Sequence of chain 1.A:
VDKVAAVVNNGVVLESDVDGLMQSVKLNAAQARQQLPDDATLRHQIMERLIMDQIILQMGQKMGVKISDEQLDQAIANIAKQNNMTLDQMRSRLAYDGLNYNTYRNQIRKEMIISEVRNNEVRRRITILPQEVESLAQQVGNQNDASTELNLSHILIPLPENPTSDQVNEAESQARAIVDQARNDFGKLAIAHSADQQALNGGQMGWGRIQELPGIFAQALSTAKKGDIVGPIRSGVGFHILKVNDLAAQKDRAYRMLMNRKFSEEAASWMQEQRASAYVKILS

Binding-site contacts:
Ligand atom CE1 contacts residue SER241 of chain 1.A at 3.2 Å.
Ligand atom CE2 contacts residue GLY214 of chain 1.A at 3.7 Å.
Ligand atom CZ3 contacts residue HIS158 of chain 1.B at 3.4 Å.
Ligand atom CZ contacts residue GLY214 of chain 1.A at 3.2 Å.
Ligand atom ND2 contacts residue ARG215 of chain 1.A at 3.4 Å (salt-bridge).
Ligand atom CB contacts residue GLU218 of chain 1.A at 3.7 Å.
Ligand atom CD1 contacts residue SER241 of chain 1.A at 3.6 Å.
Ligand atom CE2 contacts residue LEU219 of chain 1.A at 3.5 Å (hydrophobic).
Ligand atom CG2 contacts residue VAL243 of chain 1.B at 3.5 Å (hydrophobic).
Ligand atom CZ contacts residue HIS246 of chain 1.A at 3.7 Å.
Ligand atom CD1 contacts residue LEU160 of chain 1.B at 3.7 Å (hydrophobic).
Ligand atom CZ contacts residue LEU219 of chain 1.A at 3.2 Å (hydrophobic).
Ligand atom CG contacts residue GLN204 of chain 1.B at 3.6 Å.
Ligand atom CG2 contacts residue SER241 of chain 1.B at 3.3 Å.
Ligand atom CH2 contacts residue HIS158 of chain 1.B at 3.8 Å.
Ligand atom N contacts residue GLU218 of chain 1.A at 3.4 Å (salt-bridge).
Ligand atom CE1 contacts residue TRP213 of chain 1.A at 3.8 Å (hydrophobic).
Ligand atom CE1 contacts residue LEU156 of chain 1.A at 3.4 Å (hydrophobic).
Ligand atom CZ contacts residue MET211 of chain 1.A at 3.6 Å (hydrophobic).
Ligand atom O contacts residue VAL243 of chain 1.A at 3.2 Å.
Ligand atom NZ contacts residue MET211 of chain 1.A at 3.8 Å.
Ligand atom CE1 contacts residue GLY214 of chain 1.A at 3.4 Å.
Ligand atom OD1 contacts residue MET211 of chain 1.B at 3.6 Å.
Ligand atom ND2 contacts residue GLY214 of chain 1.A at 3.6 Å.
Ligand atom CD1 contacts residue GLY212 of chain 1.A at 3.2 Å.
Ligand atom CB contacts residue TRP213 of chain 1.A at 3.0 Å (hydrophobic).
Ligand atom OD2 contacts residue GLN204 of chain 1.B at 3.1 Å (h-bond).
Ligand atom ND2 contacts residue GLU153 of chain 1.A at 3.2 Å (salt-bridge).
Ligand atom CE2 contacts residue ARG215 of chain 1.A at 3.6 Å.
Ligand atom CG contacts residue ARG215 of chain 1.A at 3.6 Å.
Ligand atom CE2 contacts residue PRO220 of chain 1.A at 3.7 Å (hydrophobic).
Ligand atom CZ contacts residue ARG215 of chain 1.A at 3.8 Å.
Ligand atom CA contacts residue GLU218 of chain 1.A at 3.8 Å.
Ligand atom CD1 contacts residue GLU218 of chain 1.B at 3.5 Å.
Ligand atom NE1 contacts residue LEU219 of chain 1.B at 3.6 Å.
Ligand atom OD1 contacts residue ARG215 of chain 1.A at 3.4 Å (salt-bridge).
Ligand atom CE1 contacts residue GLY212 of chain 1.A at 3.3 Å.
Ligand atom CE2 contacts residue MET211 of chain 1.A at 3.8 Å (hydrophobic).
Ligand atom CE1 contacts residue LEU154 of chain 1.A at 3.6 Å (hydrophobic).
Ligand atom CD1 contacts residue TRP213 of chain 1.A at 3.5 Å (hydrophobic).

Sequence of chain 1.B:
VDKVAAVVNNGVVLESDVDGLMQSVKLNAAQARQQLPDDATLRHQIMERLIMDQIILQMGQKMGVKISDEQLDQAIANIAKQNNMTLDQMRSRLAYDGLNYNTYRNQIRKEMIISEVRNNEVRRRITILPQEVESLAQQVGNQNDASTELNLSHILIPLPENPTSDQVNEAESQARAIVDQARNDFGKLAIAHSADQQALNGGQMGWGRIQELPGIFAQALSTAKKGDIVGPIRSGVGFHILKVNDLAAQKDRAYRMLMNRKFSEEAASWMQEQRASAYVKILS

This small molecule binds to this protein.
Small molecule (SMILES): CC[C@H](C)[C@H](NC(=O)[C@H](CC(=O)O)NC(=O)[C@H](CC1=c2ccccc2=NC1)NC(=O)[C@H](Cc1ccccc1)NC(=O)[C@H](CCCCN)NC(=O)[C@H](CC(C)C)NC(=O)[C@@H](NC(=O)[C@H](Cc1ccccc1)NC(=O)[C@@H](N)CC(N)=O)[C@@H](C)O)C(=O)N[C@H](C=O)Cc1ccccc1